The protein below binds the small molecule below.
Small molecule (SMILES): [H]/N=C(\N)c1ccc(NC(=O)c2cccc(OC)c2O)cc1

Sequence of chain 1.A:
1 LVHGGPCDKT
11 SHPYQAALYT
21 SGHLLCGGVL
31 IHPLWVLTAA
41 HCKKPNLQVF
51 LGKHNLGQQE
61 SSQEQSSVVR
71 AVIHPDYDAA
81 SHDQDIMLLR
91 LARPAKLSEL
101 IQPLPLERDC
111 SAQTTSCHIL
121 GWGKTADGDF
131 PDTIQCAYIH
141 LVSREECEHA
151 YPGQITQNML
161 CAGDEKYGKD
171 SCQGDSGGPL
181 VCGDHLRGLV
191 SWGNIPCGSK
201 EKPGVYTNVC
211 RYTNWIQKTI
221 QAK

Binding-site contacts:
Ligand atom N32 contacts residue SER171 of chain 1.A at 3.2 Å (h-bond).
Ligand atom C01 contacts residue HIS41 of chain 1.A at 3.9 Å.
Ligand atom C28 contacts residue SER171 of chain 1.A at 3.2 Å.
Ligand atom C18 contacts residue GLN173 of chain 1.A at 3.9 Å.
Ligand atom C21 contacts residue SER171 of chain 1.A at 3.9 Å.
Ligand atom C28 contacts residue GLY193 of chain 1.A at 3.7 Å.
Ligand atom N32 contacts residue ASP170 of chain 1.A at 3.1 Å (salt-bridge).
Ligand atom C34 contacts residue SER176 of chain 1.A at 3.9 Å.
Ligand atom O35 contacts residue HIS41 of chain 1.A at 2.8 Å (h-bond).
Ligand atom N29 contacts residue ASP170 of chain 1.A at 2.9 Å (salt-bridge).
Ligand atom N32 contacts residue TRP192 of chain 1.A at 3.4 Å (h-bond).
Ligand atom C23 contacts residue GLY193 of chain 1.A at 3.7 Å.
Ligand atom N29 contacts residue ASN194 of chain 1.A at 3.0 Å (h-bond).
Ligand atom C01 contacts residue CYS26 of chain 1.A at 3.9 Å (hydrophobic).
Ligand atom O05 contacts residue HIS41 of chain 1.A at 3.2 Å.
Ligand atom C13 contacts residue GLN173 of chain 1.A at 3.7 Å.
Ligand atom C21 contacts residue CYS172 of chain 1.A at 3.8 Å (hydrophobic).
Ligand atom C14 contacts residue GLN173 of chain 1.A at 3.6 Å.
Ligand atom C28 contacts residue TRP192 of chain 1.A at 3.7 Å (hydrophobic).
Ligand atom C19 contacts residue SER176 of chain 1.A at 3.7 Å.
Ligand atom C23 contacts residue SER171 of chain 1.A at 3.7 Å.
Ligand atom O35 contacts residue SER176 of chain 1.A at 2.6 Å (h-bond).
Ligand atom C23 contacts residue TRP192 of chain 1.A at 3.6 Å (hydrophobic).
Ligand atom C24 contacts residue CYS197 of chain 1.A at 3.9 Å (hydrophobic).
Ligand atom C11 contacts residue GLN173 of chain 1.A at 3.5 Å.
Ligand atom C28 contacts residue ASP170 of chain 1.A at 3.7 Å.
Ligand atom N16 contacts residue SER176 of chain 1.A at 3.8 Å.
Ligand atom N16 contacts residue GLN173 of chain 1.A at 3.8 Å.
Ligand atom C19 contacts residue CYS172 of chain 1.A at 3.7 Å (hydrophobic).
Ligand atom C24 contacts residue ASN194 of chain 1.A at 3.7 Å.
Ligand atom C34 contacts residue HIS41 of chain 1.A at 3.6 Å.
Ligand atom N29 contacts residue GLY193 of chain 1.A at 3.7 Å.
Ligand atom C21 contacts residue VAL190 of chain 1.A at 3.8 Å (hydrophobic).
Ligand atom N32 contacts residue GLY204 of chain 1.A at 3.6 Å.
Ligand atom N29 contacts residue CYS197 of chain 1.A at 3.8 Å.
Ligand atom O15 contacts residue GLN173 of chain 1.A at 3.7 Å.
Ligand atom C06 contacts residue HIS41 of chain 1.A at 3.8 Å.
Ligand atom C24 contacts residue GLY193 of chain 1.A at 3.6 Å.
Ligand atom C09 contacts residue GLN173 of chain 1.A at 3.7 Å.
Ligand atom N29 contacts residue SER171 of chain 1.A at 3.4 Å (h-bond).